Binding-site contacts:
Ligand atom N5 contacts residue TYR72 of chain 28.C at 2.9 Å (h-bond).
Ligand atom C1 contacts residue GLY78 of chain 28.C at 4.0 Å.
Ligand atom C3 contacts residue GLY78 of chain 28.C at 4.1 Å.
Ligand atom C8 contacts residue ARG77 of chain 28.C at 4.4 Å.
Ligand atom C11 contacts residue ASP85 of chain 28.D at 4.0 Å.
Ligand atom C6 contacts residue ASN93 of chain 28.C at 3.9 Å.
Ligand atom O4 contacts residue TYR72 of chain 28.C at 4.0 Å.
Ligand atom O1A contacts residue TYR72 of chain 28.C at 4.0 Å.
Ligand atom O8 contacts residue ARG77 of chain 28.C at 3.5 Å (salt-bridge).
Ligand atom C3 contacts residue HIS298 of chain 28.C at 4.0 Å.
Ligand atom C2 contacts residue GLY78 of chain 28.C at 4.0 Å.
Ligand atom O4 contacts residue HIS298 of chain 28.C at 3.1 Å (h-bond).
Ligand atom O4 contacts residue ASN80 of chain 28.C at 4.4 Å.
Ligand atom O1A contacts residue GLY78 of chain 28.C at 3.1 Å (h-bond).
Ligand atom C11 contacts residue TYR72 of chain 28.C at 4.2 Å (hydrophobic).
Ligand atom O3 contacts residue GLY78 of chain 28.C at 3.5 Å.
Ligand atom O8 contacts residue TYR72 of chain 28.C at 4.0 Å.
Ligand atom O10 contacts residue ASN293 of chain 28.C at 4.5 Å.
Ligand atom O1A contacts residue ARG77 of chain 28.C at 2.9 Å (salt-bridge).
Ligand atom O6 contacts residue ASN93 of chain 28.C at 4.3 Å.
Ligand atom C3 contacts residue ARG77 of chain 28.C at 4.3 Å.
Ligand atom O4 contacts residue GLY78 of chain 28.C at 3.4 Å.
Ligand atom O1B contacts residue SER89 of chain 28.C at 4.4 Å.
Ligand atom C3 contacts residue GLY78 of chain 28.C at 3.8 Å.
Ligand atom O4 contacts residue THR291 of chain 28.C at 3.9 Å.
Ligand atom C10 contacts residue TYR72 of chain 28.C at 4.0 Å (hydrophobic).
Ligand atom C7 contacts residue TYR72 of chain 28.C at 4.3 Å (hydrophobic).
Ligand atom C1 contacts residue TYR72 of chain 28.C at 4.3 Å (hydrophobic).
Ligand atom C6 contacts residue TYR72 of chain 28.C at 3.7 Å (hydrophobic).
Ligand atom C4 contacts residue TYR72 of chain 28.C at 3.5 Å (hydrophobic).
Ligand atom O1B contacts residue ARG77 of chain 28.C at 3.1 Å (salt-bridge).
Ligand atom C5 contacts residue TYR72 of chain 28.C at 3.5 Å (hydrophobic).
Ligand atom C1 contacts residue ARG77 of chain 28.C at 3.4 Å.
Ligand atom C4 contacts residue GLY78 of chain 28.C at 3.5 Å.
Ligand atom O4 contacts residue ILE79 of chain 28.C at 3.9 Å.
Ligand atom C4 contacts residue HIS298 of chain 28.C at 3.9 Å.
Ligand atom O1B contacts residue TYR72 of chain 28.C at 4.2 Å.

Sequence of chain 28.D:
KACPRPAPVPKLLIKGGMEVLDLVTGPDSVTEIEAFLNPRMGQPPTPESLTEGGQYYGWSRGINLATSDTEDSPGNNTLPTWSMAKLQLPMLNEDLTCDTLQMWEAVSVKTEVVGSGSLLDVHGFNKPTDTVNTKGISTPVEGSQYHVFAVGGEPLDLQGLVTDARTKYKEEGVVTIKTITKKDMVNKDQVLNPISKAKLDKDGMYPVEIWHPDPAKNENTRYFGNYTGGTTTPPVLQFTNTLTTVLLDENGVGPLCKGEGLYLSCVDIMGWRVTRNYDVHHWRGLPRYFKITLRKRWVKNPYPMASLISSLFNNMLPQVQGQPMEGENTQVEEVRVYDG

Sequence of chain 28.C:
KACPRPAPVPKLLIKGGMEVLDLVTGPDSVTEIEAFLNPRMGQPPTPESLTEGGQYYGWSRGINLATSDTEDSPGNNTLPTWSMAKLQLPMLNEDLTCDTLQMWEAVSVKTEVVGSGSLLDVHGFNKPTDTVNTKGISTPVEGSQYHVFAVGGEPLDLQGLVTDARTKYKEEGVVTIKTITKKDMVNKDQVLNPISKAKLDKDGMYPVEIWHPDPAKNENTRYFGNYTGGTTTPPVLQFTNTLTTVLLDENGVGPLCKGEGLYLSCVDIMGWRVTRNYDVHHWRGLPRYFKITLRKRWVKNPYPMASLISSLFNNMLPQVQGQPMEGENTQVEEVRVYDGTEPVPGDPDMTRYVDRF

This protein binds this small molecule.
Small molecule (SMILES): CC(=O)N[C@@H]1[C@@H](O[C@@H]2O[C@H](CO)[C@H](O)[C@H](O[C@]3(C(=O)O)C[C@H](O)[C@@H](NC(C)=O)[C@H]([C@H](O)[C@H](O)CO)O3)[C@H]2O)[C@H](O)[C@@H](CO[C@]2(C(=O)O)C[C@H](O)[C@@H](NC(C)=O)[C@H]([C@H](O)[C@H](O)CO)O2)O[C@H]1O